The small molecule below binds the protein below.
Small molecule (SMILES): CC(=O)N[C@@H]1[C@@H](O)[C@H](O)[C@@H](CO)O[C@H]1O

Binding-site contacts:
Ligand atom C5 contacts residue ASN331 of chain 1.B at 3.7 Å.
Ligand atom O5 contacts residue ASN331 of chain 1.B at 2.5 Å (h-bond).
Ligand atom C8 contacts residue ASN331 of chain 1.B at 3.9 Å.
Ligand atom C1 contacts residue ASN331 of chain 1.B at 1.4 Å.
Ligand atom O5 contacts residue GLN580 of chain 1.B at 4.2 Å.
Ligand atom C3 contacts residue ASN331 of chain 1.B at 3.8 Å.
Ligand atom C1 contacts residue GLN580 of chain 1.B at 4.2 Å.
Ligand atom C8 contacts residue ILE332 of chain 1.B at 4.2 Å (hydrophobic).
Ligand atom C7 contacts residue ASN331 of chain 1.B at 3.2 Å.
Ligand atom N2 contacts residue ASN331 of chain 1.B at 2.9 Å (h-bond).
Ligand atom C4 contacts residue ASN331 of chain 1.B at 4.3 Å.
Ligand atom O7 contacts residue GLN580 of chain 1.B at 3.5 Å (h-bond).
Ligand atom C2 contacts residue GLN580 of chain 1.B at 4.0 Å.
Ligand atom O7 contacts residue ASN331 of chain 1.B at 2.9 Å (h-bond).
Ligand atom C7 contacts residue GLN580 of chain 1.B at 4.3 Å.
Ligand atom C2 contacts residue ASN331 of chain 1.B at 2.5 Å.

Sequence of chain 1.B:
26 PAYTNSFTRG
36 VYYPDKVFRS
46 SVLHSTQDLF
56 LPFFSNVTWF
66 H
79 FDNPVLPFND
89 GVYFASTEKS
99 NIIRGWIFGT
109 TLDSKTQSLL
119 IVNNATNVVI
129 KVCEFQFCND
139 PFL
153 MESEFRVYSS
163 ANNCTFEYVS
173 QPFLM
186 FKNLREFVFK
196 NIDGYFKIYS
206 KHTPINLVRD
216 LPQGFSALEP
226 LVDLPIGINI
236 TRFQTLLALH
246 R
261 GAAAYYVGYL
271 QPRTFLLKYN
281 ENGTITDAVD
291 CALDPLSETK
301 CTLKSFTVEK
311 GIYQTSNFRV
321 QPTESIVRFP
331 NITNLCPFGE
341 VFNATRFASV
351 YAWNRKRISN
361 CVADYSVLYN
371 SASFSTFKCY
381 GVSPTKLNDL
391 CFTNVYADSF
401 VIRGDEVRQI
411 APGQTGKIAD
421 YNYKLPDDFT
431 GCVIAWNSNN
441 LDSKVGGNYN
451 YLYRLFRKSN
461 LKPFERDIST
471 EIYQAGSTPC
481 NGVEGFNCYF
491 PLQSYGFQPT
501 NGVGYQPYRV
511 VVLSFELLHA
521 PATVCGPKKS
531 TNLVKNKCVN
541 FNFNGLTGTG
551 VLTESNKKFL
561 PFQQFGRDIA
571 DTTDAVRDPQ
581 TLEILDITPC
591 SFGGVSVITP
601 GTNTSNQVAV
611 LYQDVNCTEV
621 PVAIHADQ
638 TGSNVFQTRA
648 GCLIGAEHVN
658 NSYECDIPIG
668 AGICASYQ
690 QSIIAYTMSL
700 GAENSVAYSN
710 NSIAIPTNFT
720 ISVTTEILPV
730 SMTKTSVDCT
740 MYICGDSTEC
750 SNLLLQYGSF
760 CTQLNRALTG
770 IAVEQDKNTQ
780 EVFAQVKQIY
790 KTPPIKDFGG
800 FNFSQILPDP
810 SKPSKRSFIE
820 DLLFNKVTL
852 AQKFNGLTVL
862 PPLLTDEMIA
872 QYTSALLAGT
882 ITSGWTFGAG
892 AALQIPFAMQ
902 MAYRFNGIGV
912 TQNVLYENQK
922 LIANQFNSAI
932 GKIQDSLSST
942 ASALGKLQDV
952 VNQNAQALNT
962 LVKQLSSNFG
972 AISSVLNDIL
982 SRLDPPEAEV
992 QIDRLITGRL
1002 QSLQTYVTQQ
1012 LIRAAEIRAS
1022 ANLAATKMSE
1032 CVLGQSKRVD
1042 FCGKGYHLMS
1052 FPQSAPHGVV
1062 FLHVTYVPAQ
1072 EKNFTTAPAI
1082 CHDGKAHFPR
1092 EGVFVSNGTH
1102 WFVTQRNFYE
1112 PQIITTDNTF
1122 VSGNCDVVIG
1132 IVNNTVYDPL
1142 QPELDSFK